Binding-site contacts:
Ligand atom OP2 contacts residue LYS57 of chain 10.C at 3.5 Å (salt-bridge).
Ligand atom P contacts residue ARG49 of chain 10.C at 3.7 Å.
Ligand atom N6 contacts residue THR59 of chain 24.C at 2.7 Å (h-bond).
Ligand atom N6 contacts residue CYS46 of chain 24.C at 3.6 Å (h-bond).
Ligand atom OP2 contacts residue LYS89 of chain 10.C at 3.5 Å (salt-bridge).
Ligand atom O4' contacts residue LYS61 of chain 24.C at 3.7 Å.
Ligand atom OP1 contacts residue LYS57 of chain 10.C at 2.9 Å.
Ligand atom C8 contacts residue LYS61 of chain 24.C at 3.6 Å.
Ligand atom C4' contacts residue ARG49 of chain 10.C at 3.6 Å.
Ligand atom N7 contacts residue THR45 of chain 24.C at 2.7 Å (h-bond).
Ligand atom O5' contacts residue LYS89 of chain 10.C at 3.2 Å (salt-bridge).
Ligand atom OP2 contacts residue LYS57 of chain 10.C at 3.0 Å (salt-bridge).
Ligand atom C2 contacts residue SER47 of chain 24.C at 3.2 Å.
Ligand atom O5' contacts residue LYS57 of chain 10.C at 2.8 Å (salt-bridge).
Ligand atom OP2 contacts residue THR91 of chain 10.C at 3.7 Å.
Ligand atom C5' contacts residue ARG49 of chain 10.C at 2.6 Å.
Ligand atom OP1 contacts residue ASN55 of chain 10.C at 3.0 Å (h-bond).
Ligand atom N6 contacts residue THR45 of chain 24.C at 2.8 Å (h-bond).
Ligand atom C5 contacts residue THR45 of chain 24.C at 3.4 Å.
Ligand atom N1 contacts residue SER47 of chain 24.C at 2.7 Å (h-bond).
Ligand atom N1 contacts residue THR59 of chain 24.C at 3.4 Å.
Ligand atom C5' contacts residue LYS57 of chain 10.C at 3.8 Å.
Ligand atom OP1 contacts residue SER52 of chain 10.C at 3.1 Å.
Ligand atom OP1 contacts residue ASN55 of chain 10.C at 3.2 Å.
Ligand atom N9 contacts residue LYS61 of chain 24.C at 3.8 Å.
Ligand atom C6 contacts residue THR45 of chain 24.C at 3.4 Å.
Ligand atom O3' contacts residue ARG49 of chain 10.C at 3.6 Å (salt-bridge).
Ligand atom P contacts residue SER51 of chain 10.C at 3.2 Å.
Ligand atom OP1 contacts residue SER51 of chain 10.C at 2.7 Å (h-bond).
Ligand atom N7 contacts residue LYS61 of chain 24.C at 3.4 Å.
Ligand atom OP1 contacts residue ARG49 of chain 10.C at 2.6 Å (salt-bridge).
Ligand atom OP2 contacts residue LYS43 of chain 24.C at 2.7 Å (salt-bridge).
Ligand atom OP1 contacts residue LYS89 of chain 10.C at 3.5 Å (salt-bridge).
Ligand atom P contacts residue LYS57 of chain 10.C at 3.1 Å.
Ligand atom C6 contacts residue THR59 of chain 24.C at 3.5 Å.
Ligand atom O3' contacts residue SER51 of chain 10.C at 3.3 Å (h-bond).
Ligand atom OP2 contacts residue SER51 of chain 10.C at 3.3 Å (h-bond).
Ligand atom OP2 contacts residue TYR85 of chain 24.C at 2.6 Å (h-bond).
Ligand atom O5' contacts residue ARG49 of chain 10.C at 3.6 Å (salt-bridge).
Ligand atom N7 contacts residue TYR85 of chain 24.C at 3.8 Å.

Sequence of chain 10.C:
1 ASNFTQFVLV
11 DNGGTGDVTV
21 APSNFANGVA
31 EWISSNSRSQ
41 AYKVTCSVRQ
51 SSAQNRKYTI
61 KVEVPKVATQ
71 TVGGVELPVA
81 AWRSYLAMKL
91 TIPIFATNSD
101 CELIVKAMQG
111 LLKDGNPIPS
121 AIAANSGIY

A protein and the small-molecule ligand that binds it are described below.
Small molecule (SMILES): Nc1ccn([C@@H]2O[C@H](CO[P](=O)(O)O[C@H]3[C@@H](O)[C@H](n4cnc5c(N)ncnc54)O[C@@H]3CO[P](=O)(O)O[C@H]3[C@@H](O)[C@H](n4cnc5c(=O)nc(N)[nH]c54)O[C@@H]3CO[P](=O)(O)O[C@H]3[C@@H](O)[C@H](n4cnc5c(N)ncnc54)O[C@@H]3CO[P](=O)(O)O[C@H]3[C@@H](O)[C@H](n4cnc5c(N)ncnc54)O[C@@H]3CO[P](=O)(O)O[C@H]3[C@@H](O)[C@H](n4ccc(=O)[nH]c4=O)O[C@@H]3CO[P](=O)(O)O[C@H]3[C@@H](O)[C@H](n4ccc(N)nc4=O)O[C@@H]3CO[P](=O)(O)O[C@H]3[C@@H](O)[C@H](n4ccc(=O)[nH]c4=O)O[C@@H]3CO[P](=O)(O)O[C@H]3[C@@H](O)[C@H](n4cnc5c(=O)nc(N)[nH]c54)O[C@@H]3CO)[C@@H](O)[C@H]2O)c(=O)n1

Sequence of chain 24.C:
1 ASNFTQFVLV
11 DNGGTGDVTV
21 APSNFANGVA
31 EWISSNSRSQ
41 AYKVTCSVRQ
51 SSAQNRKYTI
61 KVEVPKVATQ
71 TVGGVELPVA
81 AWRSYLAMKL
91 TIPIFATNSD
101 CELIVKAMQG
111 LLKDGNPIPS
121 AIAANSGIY